Binding-site contacts:
Ligand atom C34 contacts residue TYR91 of chain 1.A at 3.5 Å (hydrophobic).
Ligand atom C18 contacts residue GLY95 of chain 1.A at 3.6 Å.
Ligand atom C26 contacts residue VAL31 of chain 1.A at 3.8 Å (hydrophobic).
Ligand atom C11 contacts residue ALA43 of chain 1.A at 3.4 Å (hydrophobic).
Ligand atom F25 contacts residue THR89 of chain 1.A at 3.0 Å.
Ligand atom O23 contacts residue SER158 of chain 1.A at 3.5 Å.
Ligand atom C34 contacts residue ALA93 of chain 1.A at 3.6 Å (hydrophobic).
Ligand atom C19 contacts residue GLY95 of chain 1.A at 3.6 Å.
Ligand atom O23 contacts residue VAL161 of chain 1.A at 3.1 Å.
Ligand atom C18 contacts residue MET92 of chain 1.A at 3.5 Å (hydrophobic).
Ligand atom C22 contacts residue ALA43 of chain 1.A at 3.5 Å (hydrophobic).
Ligand atom C13 contacts residue VAL31 of chain 1.A at 3.7 Å (hydrophobic).
Ligand atom C12 contacts residue GLY95 of chain 1.A at 3.8 Å.
Ligand atom N1 contacts residue VAL161 of chain 1.A at 3.6 Å.
Ligand atom C20 contacts residue GLY95 of chain 1.A at 3.7 Å.
Ligand atom C3 contacts residue VAL31 of chain 1.A at 3.4 Å (hydrophobic).
Ligand atom C19 contacts residue MET92 of chain 1.A at 3.6 Å (hydrophobic).
Ligand atom C22 contacts residue LEU143 of chain 1.A at 3.6 Å (hydrophobic).
Ligand atom O8 contacts residue GLY24 of chain 1.A at 3.4 Å.
Ligand atom C15 contacts residue GLY95 of chain 1.A at 3.7 Å.
Ligand atom C4 contacts residue LEU143 of chain 1.A at 3.8 Å (hydrophobic).
Ligand atom C32 contacts residue LEU23 of chain 1.A at 3.2 Å (hydrophobic).
Ligand atom C16 contacts residue GLY95 of chain 1.A at 3.8 Å.
Ligand atom C5 contacts residue VAL161 of chain 1.A at 3.5 Å (hydrophobic).
Ligand atom F25 contacts residue ALA43 of chain 1.A at 3.6 Å.
Ligand atom N17 contacts residue MET92 of chain 1.A at 3.1 Å (h-bond).
Ligand atom N6 contacts residue VAL31 of chain 1.A at 3.5 Å.
Ligand atom N17 contacts residue LEU143 of chain 1.A at 3.8 Å.
Ligand atom C14 contacts residue VAL31 of chain 1.A at 3.6 Å (hydrophobic).
Ligand atom N21 contacts residue MET92 of chain 1.A at 2.9 Å (h-bond).
Ligand atom N10 contacts residue VAL31 of chain 1.A at 3.7 Å.
Ligand atom C22 contacts residue MET92 of chain 1.A at 3.8 Å (hydrophobic).
Ligand atom C11 contacts residue LEU143 of chain 1.A at 3.6 Å (hydrophobic).
Ligand atom C22 contacts residue GLU90 of chain 1.A at 3.2 Å.
Ligand atom O23 contacts residue LEU157 of chain 1.A at 3.3 Å (h-bond).
Ligand atom C31 contacts residue VAL161 of chain 1.A at 3.6 Å (hydrophobic).
Ligand atom C33 contacts residue LEU143 of chain 1.A at 3.8 Å (hydrophobic).
Ligand atom C5 contacts residue LEU157 of chain 1.A at 3.6 Å (hydrophobic).
Ligand atom N1 contacts residue VAL31 of chain 1.A at 3.8 Å.
Ligand atom N1 contacts residue LEU157 of chain 1.A at 3.1 Å (h-bond).

A small-molecule ligand and the protein it binds are described below.
Small molecule (SMILES): COc1cc(Nc2ncc(F)c(Nc3ccc4c(n3)NC(=O)C(C)(C)O4)n2)cc(OC)c1OC

Sequence of chain 1.A:
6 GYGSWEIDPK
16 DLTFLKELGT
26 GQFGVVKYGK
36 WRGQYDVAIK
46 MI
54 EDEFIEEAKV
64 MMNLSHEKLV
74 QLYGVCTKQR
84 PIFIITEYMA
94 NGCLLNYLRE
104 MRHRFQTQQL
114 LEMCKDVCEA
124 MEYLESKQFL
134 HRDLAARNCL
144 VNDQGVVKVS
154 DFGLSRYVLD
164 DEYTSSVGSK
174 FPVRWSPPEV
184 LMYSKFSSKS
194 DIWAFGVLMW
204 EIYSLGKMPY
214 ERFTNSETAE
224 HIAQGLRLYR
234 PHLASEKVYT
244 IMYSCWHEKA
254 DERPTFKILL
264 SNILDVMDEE